Sequence of chain 1.D:
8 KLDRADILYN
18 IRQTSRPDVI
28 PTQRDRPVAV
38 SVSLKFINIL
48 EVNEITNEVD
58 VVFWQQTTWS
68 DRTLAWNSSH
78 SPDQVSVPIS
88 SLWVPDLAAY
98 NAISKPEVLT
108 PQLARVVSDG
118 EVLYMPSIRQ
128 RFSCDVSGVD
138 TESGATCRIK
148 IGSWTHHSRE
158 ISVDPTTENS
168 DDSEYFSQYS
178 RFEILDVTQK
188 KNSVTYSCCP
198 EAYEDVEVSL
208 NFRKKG

Binding-site contacts:
Ligand atom C6 contacts residue TYR200 of chain 1.D at 4.0 Å (hydrophobic).
Ligand atom C13 contacts residue TYR193 of chain 1.D at 3.9 Å (hydrophobic).
Ligand atom C13 contacts residue TRP61 of chain 1.E at 4.3 Å (hydrophobic).
Ligand atom C8 contacts residue TYR200 of chain 1.D at 3.4 Å (hydrophobic).
Ligand atom N10 contacts residue TRP151 of chain 1.D at 2.8 Å (h-bond).
Ligand atom C2 contacts residue MET122 of chain 1.E at 4.1 Å (hydrophobic).
Ligand atom C11 contacts residue TRP151 of chain 1.D at 3.2 Å (hydrophobic).
Ligand atom C8 contacts residue CYS196 of chain 1.D at 3.9 Å (hydrophobic).
Ligand atom C9 contacts residue CYS196 of chain 1.D at 4.3 Å (hydrophobic).
Ligand atom C12 contacts residue MET122 of chain 1.E at 3.8 Å (hydrophobic).
Ligand atom C5 contacts residue TRP151 of chain 1.D at 3.8 Å (hydrophobic).
Ligand atom C11 contacts residue TYR97 of chain 1.D at 3.2 Å (hydrophobic).
Ligand atom C7 contacts residue TYR200 of chain 1.D at 3.6 Å (hydrophobic).
Ligand atom C12 contacts residue TYR97 of chain 1.D at 3.6 Å (hydrophobic).
Ligand atom C4 contacts residue TRP151 of chain 1.D at 3.5 Å (hydrophobic).
Ligand atom N3 contacts residue MET122 of chain 1.E at 4.0 Å.
Ligand atom C9 contacts residue TYR97 of chain 1.D at 3.7 Å (hydrophobic).
Ligand atom N10 contacts residue TYR97 of chain 1.D at 2.9 Å (h-bond).
Ligand atom C13 contacts residue CYS196 of chain 1.D at 4.3 Å (hydrophobic).
Ligand atom C5 contacts residue TYR200 of chain 1.D at 4.1 Å (hydrophobic).
Ligand atom C7 contacts residue CYS196 of chain 1.D at 3.9 Å (hydrophobic).
Ligand atom C1 contacts residue ARG112 of chain 1.E at 3.7 Å.
Ligand atom C1 contacts residue LEU120 of chain 1.E at 4.0 Å (hydrophobic).
Ligand atom C7 contacts residue MET122 of chain 1.E at 4.2 Å (hydrophobic).
Ligand atom C5 contacts residue MET122 of chain 1.E at 4.4 Å (hydrophobic).
Ligand atom C12 contacts residue TRP151 of chain 1.D at 3.8 Å (hydrophobic).
Ligand atom N3 contacts residue THR152 of chain 1.D at 3.9 Å.
Ligand atom C4 contacts residue MET122 of chain 1.E at 4.3 Å (hydrophobic).
Ligand atom C2 contacts residue LEU120 of chain 1.E at 3.5 Å (hydrophobic).
Ligand atom C9 contacts residue TRP151 of chain 1.D at 3.6 Å (hydrophobic).
Ligand atom C2 contacts residue ARG112 of chain 1.E at 4.0 Å.
Ligand atom C7 contacts residue TRP151 of chain 1.D at 3.2 Å (hydrophobic).
Ligand atom C8 contacts residue TRP151 of chain 1.D at 3.2 Å (hydrophobic).
Ligand atom C12 contacts residue TRP61 of chain 1.E at 3.9 Å (hydrophobic).
Ligand atom C4 contacts residue THR152 of chain 1.D at 4.0 Å.
Ligand atom N10 contacts residue SER150 of chain 1.D at 3.9 Å.
Ligand atom C9 contacts residue TYR200 of chain 1.D at 3.5 Å (hydrophobic).
Ligand atom N3 contacts residue TRP151 of chain 1.D at 4.2 Å.
Ligand atom N10 contacts residue TYR200 of chain 1.D at 3.7 Å.
Ligand atom C13 contacts residue TYR97 of chain 1.D at 3.9 Å (hydrophobic).

A small-molecule ligand and the protein it binds are described below.
Small molecule (SMILES): C(#C[C@@H]1CCCN1)c1cccnc1

Sequence of chain 1.E:
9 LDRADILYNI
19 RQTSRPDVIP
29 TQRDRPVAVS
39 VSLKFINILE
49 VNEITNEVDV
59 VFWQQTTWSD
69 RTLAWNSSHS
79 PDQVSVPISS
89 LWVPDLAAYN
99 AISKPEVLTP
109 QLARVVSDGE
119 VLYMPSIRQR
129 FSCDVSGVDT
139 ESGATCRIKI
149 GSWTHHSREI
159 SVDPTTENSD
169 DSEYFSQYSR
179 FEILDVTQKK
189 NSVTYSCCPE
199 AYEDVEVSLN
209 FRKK